A protein and the small-molecule ligand that binds it are described below.
Small molecule (SMILES): CC(=O)N[C@@H]1[C@@H](O)[C@H](O)[C@@H](CO)O[C@H]1O

Binding-site contacts:
Ligand atom N2 contacts residue GLN298 of chain 1.F at 3.0 Å (h-bond).
Ligand atom C1 contacts residue VAL449 of chain 1.F at 4.5 Å (hydrophobic).
Ligand atom C8 contacts residue ASN300 of chain 1.F at 3.6 Å.
Ligand atom C3 contacts residue ASN300 of chain 1.F at 3.9 Å.
Ligand atom C8 contacts residue GLN298 of chain 1.F at 3.4 Å.
Ligand atom C2 contacts residue ASN300 of chain 1.F at 2.5 Å.
Ligand atom C5 contacts residue ASN300 of chain 1.F at 3.8 Å.
Ligand atom C1 contacts residue ASN300 of chain 1.F at 1.5 Å.
Ligand atom O3 contacts residue GLN298 of chain 1.F at 4.2 Å.
Ligand atom O5 contacts residue ASN300 of chain 1.F at 2.5 Å (h-bond).
Ligand atom C8 contacts residue ASN336 of chain 1.F at 3.7 Å.
Ligand atom O7 contacts residue ASN300 of chain 1.F at 3.7 Å.
Ligand atom C7 contacts residue ASN300 of chain 1.F at 3.4 Å.
Ligand atom C4 contacts residue ASN300 of chain 1.F at 4.3 Å.
Ligand atom O5 contacts residue ARG447 of chain 1.F at 4.4 Å.
Ligand atom C2 contacts residue GLN298 of chain 1.F at 3.6 Å.
Ligand atom C3 contacts residue GLN298 of chain 1.F at 3.5 Å.
Ligand atom C7 contacts residue GLN298 of chain 1.F at 4.0 Å.
Ligand atom C1 contacts residue GLN298 of chain 1.F at 3.7 Å.
Ligand atom N2 contacts residue ASN300 of chain 1.F at 3.0 Å (h-bond).
Ligand atom C8 contacts residue SER338 of chain 1.F at 4.1 Å.

Sequence of chain 1.F:
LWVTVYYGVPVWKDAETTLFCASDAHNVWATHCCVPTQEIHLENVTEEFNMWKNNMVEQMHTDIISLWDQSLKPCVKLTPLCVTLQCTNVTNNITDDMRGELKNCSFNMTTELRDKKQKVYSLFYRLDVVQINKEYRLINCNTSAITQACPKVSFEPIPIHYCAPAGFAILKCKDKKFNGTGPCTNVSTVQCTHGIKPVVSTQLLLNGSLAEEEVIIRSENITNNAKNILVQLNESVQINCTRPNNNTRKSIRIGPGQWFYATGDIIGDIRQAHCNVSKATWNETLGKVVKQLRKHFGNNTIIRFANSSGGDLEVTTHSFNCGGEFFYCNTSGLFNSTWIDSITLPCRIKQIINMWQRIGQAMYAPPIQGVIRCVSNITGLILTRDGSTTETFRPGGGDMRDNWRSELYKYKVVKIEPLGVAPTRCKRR